Binding-site contacts:
Ligand atom C28 contacts residue PHE66 of chain 6.A at 3.8 Å (hydrophobic).
Ligand atom C29 contacts residue PHE66 of chain 6.A at 4.2 Å (hydrophobic).
Ligand atom C05 contacts residue PHE66 of chain 6.A at 4.5 Å (hydrophobic).
Ligand atom O06 contacts residue ARG83 of chain 6.A at 4.3 Å.
Ligand atom C35 contacts residue GLU81 of chain 6.A at 3.8 Å.
Ligand atom C36 contacts residue ARG83 of chain 6.A at 4.0 Å.
Ligand atom O03 contacts residue MET32 of chain 6.A at 4.2 Å.
Ligand atom C27 contacts residue MET67 of chain 6.A at 4.4 Å (hydrophobic).
Ligand atom C35 contacts residue ARG83 of chain 6.A at 4.4 Å.
Ligand atom C35 contacts residue ILE79 of chain 6.A at 4.2 Å (hydrophobic).
Ligand atom O06 contacts residue ILE79 of chain 6.A at 3.8 Å.
Ligand atom C08 contacts residue MET32 of chain 6.A at 3.9 Å (hydrophobic).
Ligand atom C04 contacts residue MET32 of chain 6.A at 3.5 Å (hydrophobic).
Ligand atom C34 contacts residue LEU36 of chain 6.A at 4.4 Å (hydrophobic).
Ligand atom C33 contacts residue ILE79 of chain 6.A at 3.9 Å (hydrophobic).
Ligand atom C36 contacts residue ILE79 of chain 6.A at 4.0 Å (hydrophobic).
Ligand atom C06 contacts residue MET32 of chain 6.A at 3.5 Å (hydrophobic).
Ligand atom C35 contacts residue GLY82 of chain 6.A at 4.0 Å.
Ligand atom C04 contacts residue PHE66 of chain 6.A at 4.3 Å (hydrophobic).
Ligand atom N04 contacts residue PHE66 of chain 6.A at 4.2 Å.
Ligand atom C35 contacts residue PHE66 of chain 6.A at 4.2 Å (hydrophobic).
Ligand atom C07 contacts residue MET32 of chain 6.A at 4.3 Å (hydrophobic).
Ligand atom C27 contacts residue PHE66 of chain 6.A at 4.0 Å (hydrophobic).
Ligand atom C26 contacts residue PHE66 of chain 6.A at 3.8 Å (hydrophobic).
Ligand atom C06 contacts residue PHE66 of chain 6.A at 4.0 Å (hydrophobic).
Ligand atom C05 contacts residue MET32 of chain 6.A at 4.2 Å (hydrophobic).
Ligand atom C36 contacts residue GLU81 of chain 6.A at 4.3 Å.
Ligand atom C37 contacts residue ILE79 of chain 6.A at 4.2 Å (hydrophobic).
Ligand atom C34 contacts residue PHE66 of chain 6.A at 4.0 Å (hydrophobic).
Ligand atom O03 contacts residue PHE66 of chain 6.A at 4.4 Å.

Sequence of chain 6.A:
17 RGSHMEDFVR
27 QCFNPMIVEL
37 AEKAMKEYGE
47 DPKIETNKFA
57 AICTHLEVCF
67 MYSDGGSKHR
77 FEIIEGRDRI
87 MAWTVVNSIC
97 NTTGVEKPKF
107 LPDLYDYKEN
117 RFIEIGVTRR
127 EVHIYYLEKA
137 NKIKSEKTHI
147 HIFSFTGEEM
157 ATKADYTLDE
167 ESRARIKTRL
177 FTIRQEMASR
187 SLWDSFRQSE

This small molecule binds to this protein.
Small molecule (SMILES): C[C@H](C[C@@H](C[C@H](C[C@@H](C[C@@H](CCN1CCCC1=O)N1CCCC1=O)N1CCCC1=O)N1CCCC1=O)N1CCCC1=O)N1CCCC1=O